Sequence of chain 4.A:
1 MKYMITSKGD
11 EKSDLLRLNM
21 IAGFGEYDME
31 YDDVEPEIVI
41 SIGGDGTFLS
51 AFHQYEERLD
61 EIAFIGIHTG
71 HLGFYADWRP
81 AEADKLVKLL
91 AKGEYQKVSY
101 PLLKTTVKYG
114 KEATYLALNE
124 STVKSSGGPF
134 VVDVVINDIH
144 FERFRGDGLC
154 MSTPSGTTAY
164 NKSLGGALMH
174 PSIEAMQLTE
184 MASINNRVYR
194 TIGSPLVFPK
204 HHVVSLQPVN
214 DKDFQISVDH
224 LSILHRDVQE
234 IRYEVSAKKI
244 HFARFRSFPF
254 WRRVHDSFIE

Binding-site contacts:
Ligand atom N4 contacts residue PHE74 of chain 4.A at 3.5 Å.
Ligand atom C2 contacts residue ASP45 of chain 4.A at 3.5 Å.
Ligand atom C5 contacts residue THR161 of chain 4.A at 3.1 Å.
Ligand atom BR1 contacts residue ASP45 of chain 4.A at 3.6 Å.
Ligand atom C4 contacts residue ASN122 of chain 4.A at 4.1 Å.
Ligand atom N4 contacts residue THR161 of chain 4.A at 2.4 Å (h-bond).
Ligand atom C1 contacts residue ALA162 of chain 4.A at 4.0 Å (hydrophobic).
Ligand atom C3 contacts residue ASN122 of chain 4.A at 4.2 Å.
Ligand atom BR1 contacts residue LEU49 of chain 4.A at 3.5 Å.
Ligand atom N2 contacts residue ASP45 of chain 4.A at 4.1 Å.
Ligand atom N5 contacts residue SER158 of chain 4.A at 3.2 Å (h-bond).
Ligand atom O1 contacts residue TYR163 of chain 4.A at 3.9 Å.
Ligand atom N3 contacts residue ALA162 of chain 4.A at 4.2 Å.
Ligand atom C4 contacts residue THR161 of chain 4.A at 3.3 Å.
Ligand atom O1 contacts residue ILE187 of chain 1.A at 4.3 Å.
Ligand atom N2 contacts residue THR161 of chain 4.A at 3.9 Å.
Ligand atom N1 contacts residue ASP45 of chain 4.A at 3.8 Å.
Ligand atom N5 contacts residue ASN122 of chain 4.A at 3.1 Å (h-bond).
Ligand atom C4 contacts residue PHE74 of chain 4.A at 4.3 Å (hydrophobic).
Ligand atom N5 contacts residue ALA162 of chain 4.A at 4.2 Å.
Ligand atom N3 contacts residue TYR75 of chain 4.A at 4.0 Å.
Ligand atom BR1 contacts residue GLY46 of chain 4.A at 3.8 Å.
Ligand atom C5 contacts residue ALA162 of chain 4.A at 3.8 Å (hydrophobic).
Ligand atom N2 contacts residue ALA162 of chain 4.A at 4.2 Å.
Ligand atom N4 contacts residue ALA162 of chain 4.A at 3.5 Å (h-bond).
Ligand atom C3 contacts residue ALA162 of chain 4.A at 3.7 Å (hydrophobic).
Ligand atom C3 contacts residue ASP45 of chain 4.A at 3.8 Å.
Ligand atom N2 contacts residue PHE74 of chain 4.A at 4.1 Å.
Ligand atom C4 contacts residue SER158 of chain 4.A at 4.2 Å.
Ligand atom BR1 contacts residue ASN122 of chain 4.A at 3.9 Å.
Ligand atom C1 contacts residue ASP45 of chain 4.A at 3.6 Å.
Ligand atom N4 contacts residue SER158 of chain 4.A at 4.3 Å.
Ligand atom N5 contacts residue TYR75 of chain 4.A at 3.4 Å.
Ligand atom N3 contacts residue ASP45 of chain 4.A at 3.9 Å.
Ligand atom N3 contacts residue ASN122 of chain 4.A at 3.2 Å (h-bond).
Ligand atom O1 contacts residue ALA162 of chain 4.A at 3.7 Å.
Ligand atom C5 contacts residue PHE74 of chain 4.A at 3.3 Å (hydrophobic).
Ligand atom C2 contacts residue ASN122 of chain 4.A at 3.8 Å.
Ligand atom C4 contacts residue ALA162 of chain 4.A at 3.7 Å (hydrophobic).
Ligand atom N5 contacts residue THR161 of chain 4.A at 3.5 Å (h-bond).

The small molecule below binds the protein below.
Small molecule (SMILES): Nc1ncnc2c1nc(Br)n2CCCCO

Sequence of chain 1.A:
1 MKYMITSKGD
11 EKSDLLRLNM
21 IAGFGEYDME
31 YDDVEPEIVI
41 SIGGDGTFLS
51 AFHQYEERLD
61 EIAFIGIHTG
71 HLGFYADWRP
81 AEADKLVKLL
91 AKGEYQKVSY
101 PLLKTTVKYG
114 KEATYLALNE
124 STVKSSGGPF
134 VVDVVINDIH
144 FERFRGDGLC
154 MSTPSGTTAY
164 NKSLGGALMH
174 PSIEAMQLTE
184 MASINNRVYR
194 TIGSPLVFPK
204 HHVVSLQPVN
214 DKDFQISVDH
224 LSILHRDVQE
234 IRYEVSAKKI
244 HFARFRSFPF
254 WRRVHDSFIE